Binding-site contacts:
Ligand atom C9 contacts residue PHE124 of chain 1.C at 3.4 Å (hydrophobic).
Ligand atom C3 contacts residue LYS135 of chain 1.C at 3.8 Å.
Ligand atom C9 contacts residue EU1 of chain 1.N at 4.3 Å.
Ligand atom O6 contacts residue LYS126 of chain 1.C at 4.2 Å.
Ligand atom C12 contacts residue LYS125 of chain 1.C at 4.0 Å.
Ligand atom C15 contacts residue PHE124 of chain 1.C at 4.4 Å (hydrophobic).
Ligand atom C9 contacts residue TYR107 of chain 1.C at 4.1 Å (hydrophobic).
Ligand atom C12 contacts residue TYR133 of chain 1.C at 3.7 Å (hydrophobic).
Ligand atom C3 contacts residue LYS126 of chain 1.C at 3.8 Å.
Ligand atom C12 contacts residue PHE124 of chain 1.C at 3.6 Å (hydrophobic).
Ligand atom O6 contacts residue LYS135 of chain 1.C at 3.6 Å (salt-bridge).
Ligand atom O6 contacts residue EU1 of chain 1.N at 2.0 Å.
Ligand atom C21 contacts residue LYS135 of chain 1.C at 4.4 Å.
Ligand atom O3 contacts residue LYS126 of chain 1.C at 3.6 Å.
Ligand atom C6 contacts residue TYR107 of chain 1.C at 4.2 Å (hydrophobic).
Ligand atom C15 contacts residue LYS126 of chain 1.C at 4.1 Å.
Ligand atom C12 contacts residue LYS135 of chain 1.C at 3.9 Å.
Ligand atom C21 contacts residue ALA41 of chain 1.C at 4.3 Å (hydrophobic).
Ligand atom C21 contacts residue TYR133 of chain 1.C at 4.0 Å (hydrophobic).
Ligand atom C15 contacts residue TYR133 of chain 1.C at 3.5 Å (hydrophobic).
Ligand atom C9 contacts residue LYS125 of chain 1.C at 4.4 Å.
Ligand atom C6 contacts residue LYS135 of chain 1.C at 3.8 Å.
Ligand atom C18 contacts residue LYS135 of chain 1.C at 3.9 Å.
Ligand atom C12 contacts residue LYS126 of chain 1.C at 3.7 Å.
Ligand atom O17 contacts residue ILE42 of chain 1.C at 4.5 Å.
Ligand atom C9 contacts residue LYS126 of chain 1.C at 3.8 Å.
Ligand atom C18 contacts residue TYR133 of chain 1.C at 4.1 Å (hydrophobic).
Ligand atom C9 contacts residue LYS135 of chain 1.C at 4.1 Å.
Ligand atom C6 contacts residue LYS126 of chain 1.C at 4.0 Å.
Ligand atom C15 contacts residue PHE134 of chain 1.C at 3.7 Å (hydrophobic).
Ligand atom C12 contacts residue PHE134 of chain 1.C at 3.9 Å (hydrophobic).
Ligand atom O6 contacts residue TYR107 of chain 1.C at 3.2 Å (h-bond).
Ligand atom C3 contacts residue EU1 of chain 1.N at 3.3 Å.
Ligand atom O3 contacts residue EU1 of chain 1.N at 2.8 Å.
Ligand atom C6 contacts residue PHE124 of chain 1.C at 4.3 Å (hydrophobic).
Ligand atom C15 contacts residue LYS135 of chain 1.C at 3.8 Å.
Ligand atom O17 contacts residue ALA41 of chain 1.C at 4.2 Å.
Ligand atom O3 contacts residue LYS135 of chain 1.C at 3.5 Å (salt-bridge).
Ligand atom C18 contacts residue LYS126 of chain 1.C at 4.0 Å.
Ligand atom C6 contacts residue EU1 of chain 1.N at 3.0 Å.

A protein and the small-molecule ligand that binds it are described below.
Small molecule (SMILES): O=C(O)c1cccc(O)c1O

Sequence of chain 1.C:
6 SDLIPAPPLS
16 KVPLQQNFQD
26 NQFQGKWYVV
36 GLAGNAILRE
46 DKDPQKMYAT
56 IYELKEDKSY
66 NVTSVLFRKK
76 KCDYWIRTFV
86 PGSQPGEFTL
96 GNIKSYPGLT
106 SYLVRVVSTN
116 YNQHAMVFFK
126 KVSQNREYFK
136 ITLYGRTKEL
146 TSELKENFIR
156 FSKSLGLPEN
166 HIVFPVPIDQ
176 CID